Sequence of chain 1.Z:
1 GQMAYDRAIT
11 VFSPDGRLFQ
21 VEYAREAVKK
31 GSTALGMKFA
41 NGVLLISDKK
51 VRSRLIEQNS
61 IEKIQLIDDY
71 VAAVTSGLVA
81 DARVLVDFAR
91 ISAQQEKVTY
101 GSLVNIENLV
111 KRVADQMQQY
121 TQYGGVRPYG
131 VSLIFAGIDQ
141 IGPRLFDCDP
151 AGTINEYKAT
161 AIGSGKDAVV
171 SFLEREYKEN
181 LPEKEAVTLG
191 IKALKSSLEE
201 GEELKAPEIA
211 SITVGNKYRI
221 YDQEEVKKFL

This small molecule binds to this protein.
Small molecule (SMILES): C[C@@H](NC(=O)[C@H](Cc1ccc(O)cc1)NC(=O)OCc1ccccc1)C(=O)O

Binding-site contacts:
Ligand atom C20 contacts residue SER32 of chain 1.Z at 3.3 Å.
Ligand atom C15 contacts residue ARG25 of chain 1.Y at 3.0 Å.
Ligand atom C1 contacts residue VAL79 of chain 1.Z at 3.5 Å (hydrophobic).
Ligand atom C2 contacts residue GLY77 of chain 1.Z at 3.3 Å.
Ligand atom C14 contacts residue ARG25 of chain 1.Y at 3.2 Å.
Ligand atom O2 contacts residue GLY16 of chain 1.Y at 2.8 Å (h-bond).
Ligand atom N1 contacts residue GLY77 of chain 1.Z at 3.1 Å (h-bond).
Ligand atom C20 contacts residue GLY31 of chain 1.Z at 3.5 Å.
Ligand atom O6 contacts residue GLY31 of chain 1.Z at 3.5 Å.
Ligand atom C11 contacts residue ALA27 of chain 1.Z at 3.5 Å (hydrophobic).
Ligand atom C13 contacts residue ARG25 of chain 1.Y at 3.7 Å.
Ligand atom C16 contacts residue ALA151 of chain 1.Y at 3.7 Å (hydrophobic).
Ligand atom C3 contacts residue VAL79 of chain 1.Z at 3.7 Å (hydrophobic).
Ligand atom O3 contacts residue LEU78 of chain 1.Z at 3.3 Å.
Ligand atom O5 contacts residue SER76 of chain 1.Z at 3.2 Å.
Ligand atom O5 contacts residue LYS63 of chain 1.Z at 3.1 Å (salt-bridge).
Ligand atom C9 contacts residue LEU78 of chain 1.Z at 3.7 Å (hydrophobic).
Ligand atom C20 contacts residue LYS63 of chain 1.Z at 3.5 Å.
Ligand atom O6 contacts residue SER32 of chain 1.Z at 2.5 Å (h-bond).
Ligand atom C19 contacts residue ARG25 of chain 1.Y at 3.6 Å.
Ligand atom C9 contacts residue GLY16 of chain 1.Y at 3.7 Å.
Ligand atom C10 contacts residue LEU78 of chain 1.Z at 3.2 Å (hydrophobic).
Ligand atom C17 contacts residue VAL21 of chain 1.Y at 3.8 Å (hydrophobic).
Ligand atom O5 contacts residue GLY77 of chain 1.Z at 3.1 Å (h-bond).
Ligand atom O1 contacts residue VAL79 of chain 1.Z at 3.7 Å.
Ligand atom C18 contacts residue ARG25 of chain 1.Y at 3.7 Å.
Ligand atom O5 contacts residue GLY31 of chain 1.Z at 3.4 Å.
Ligand atom C16 contacts residue ARG25 of chain 1.Y at 3.1 Å.
Ligand atom C11 contacts residue LEU78 of chain 1.Z at 3.7 Å (hydrophobic).
Ligand atom C4 contacts residue GLY77 of chain 1.Z at 3.3 Å.
Ligand atom C3 contacts residue GLY77 of chain 1.Z at 3.6 Å.
Ligand atom C17 contacts residue ARG25 of chain 1.Y at 3.5 Å.
Ligand atom O6 contacts residue LYS63 of chain 1.Z at 3.3 Å (salt-bridge).
Ligand atom O2 contacts residue ARG17 of chain 1.Y at 3.6 Å.
Ligand atom C10 contacts residue ALA27 of chain 1.Z at 3.7 Å (hydrophobic).
Ligand atom C10 contacts residue GLY16 of chain 1.Y at 3.8 Å.
Ligand atom O5 contacts residue SER32 of chain 1.Z at 3.5 Å (h-bond).
Ligand atom O3 contacts residue VAL79 of chain 1.Z at 3.0 Å (h-bond).
Ligand atom C2 contacts residue VAL79 of chain 1.Z at 3.8 Å (hydrophobic).
Ligand atom C9 contacts residue LYS30 of chain 1.Z at 3.9 Å.

Sequence of chain 1.Y:
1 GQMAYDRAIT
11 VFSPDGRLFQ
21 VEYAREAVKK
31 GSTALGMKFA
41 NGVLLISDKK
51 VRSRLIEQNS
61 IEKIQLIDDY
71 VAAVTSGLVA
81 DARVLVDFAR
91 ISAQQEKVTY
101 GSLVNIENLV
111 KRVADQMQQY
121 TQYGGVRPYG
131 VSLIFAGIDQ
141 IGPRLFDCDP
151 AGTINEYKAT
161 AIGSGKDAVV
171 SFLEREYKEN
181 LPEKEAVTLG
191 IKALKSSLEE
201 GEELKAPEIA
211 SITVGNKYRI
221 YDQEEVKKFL